This protein binds this small molecule.
Small molecule (SMILES): CCC(=O)NCCCC[C@H](NC(=O)[C@@H](NC(=O)[C@H](C)N)[C@@H](C)O)C(=O)N[C@@H](C)C(=O)N[C@@H](C)C(=O)N[C@@H](C)C(=O)N[C@H](C=O)CCCCN

Binding-site contacts:
Ligand atom CE contacts residue GLY106 of chain 1.A at 3.5 Å.
Ligand atom NZ contacts residue LEU111 of chain 1.A at 3.8 Å.
Ligand atom NZ contacts residue ASP107 of chain 1.A at 4.0 Å.
Ligand atom CE contacts residue TYR102 of chain 1.A at 4.1 Å (hydrophobic).
Ligand atom NZ contacts residue ILE109 of chain 1.A at 3.9 Å.
Ligand atom CB contacts residue ASN56 of chain 1.A at 3.5 Å.
Ligand atom CAA contacts residue VAL50 of chain 1.A at 3.9 Å (hydrophobic).
Ligand atom OAD contacts residue ASN103 of chain 1.A at 2.8 Å (h-bond).
Ligand atom CG contacts residue LEU57 of chain 1.A at 4.0 Å (hydrophobic).
Ligand atom O contacts residue TYR102 of chain 1.A at 3.4 Å (h-bond).
Ligand atom N contacts residue LEU57 of chain 1.A at 4.1 Å.
Ligand atom CAF contacts residue PHE46 of chain 1.A at 3.7 Å (hydrophobic).
Ligand atom CD contacts residue GLY106 of chain 1.A at 3.5 Å.
Ligand atom OAD contacts residue CYS99 of chain 1.A at 4.1 Å.
Ligand atom O contacts residue ASP59 of chain 1.A at 3.7 Å.
Ligand atom CB contacts residue ASN103 of chain 1.A at 4.1 Å.
Ligand atom CG contacts residue TYR102 of chain 1.A at 4.0 Å (hydrophobic).
Ligand atom OAD contacts residue TYR60 of chain 1.A at 4.0 Å.
Ligand atom C contacts residue TYR102 of chain 1.A at 3.8 Å (hydrophobic).
Ligand atom N contacts residue LEU57 of chain 1.A at 4.1 Å.
Ligand atom O contacts residue LEU57 of chain 1.A at 3.5 Å.
Ligand atom CE contacts residue ASN103 of chain 1.A at 4.0 Å.
Ligand atom CAF contacts residue ILE109 of chain 1.A at 3.8 Å (hydrophobic).
Ligand atom CG contacts residue ASN103 of chain 1.A at 3.6 Å.
Ligand atom CAA contacts residue PRO45 of chain 1.A at 3.4 Å (hydrophobic).
Ligand atom CB contacts residue TYR102 of chain 1.A at 3.9 Å (hydrophobic).
Ligand atom CAL contacts residue ILE109 of chain 1.A at 3.8 Å (hydrophobic).
Ligand atom CAA contacts residue PHE46 of chain 1.A at 3.9 Å (hydrophobic).
Ligand atom CE contacts residue LEU57 of chain 1.A at 3.8 Å (hydrophobic).
Ligand atom CB contacts residue LEU57 of chain 1.A at 3.8 Å (hydrophobic).
Ligand atom N contacts residue ASP59 of chain 1.A at 3.5 Å (salt-bridge).
Ligand atom CE contacts residue ASP108 of chain 1.A at 3.3 Å.
Ligand atom NZ contacts residue ASP108 of chain 1.A at 2.7 Å (salt-bridge).
Ligand atom C contacts residue LEU57 of chain 1.A at 3.7 Å (hydrophobic).
Ligand atom CAL contacts residue ASN103 of chain 1.A at 3.8 Å.
Ligand atom CD contacts residue ASN103 of chain 1.A at 3.7 Å.
Ligand atom CB contacts residue PRO58 of chain 1.A at 3.7 Å (hydrophobic).
Ligand atom NZ contacts residue GLY106 of chain 1.A at 2.8 Å (h-bond).
Ligand atom CAA contacts residue ILE109 of chain 1.A at 4.0 Å (hydrophobic).
Ligand atom CB contacts residue ASP59 of chain 1.A at 3.4 Å.

Sequence of chain 1.A:
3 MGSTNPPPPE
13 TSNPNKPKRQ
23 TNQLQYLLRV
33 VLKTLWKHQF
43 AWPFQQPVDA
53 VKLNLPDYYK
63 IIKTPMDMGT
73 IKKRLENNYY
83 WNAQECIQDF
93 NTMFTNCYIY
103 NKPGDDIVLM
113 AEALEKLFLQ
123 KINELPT